Binding-site contacts:
Ligand atom O5 contacts residue ASN801 of chain 1.G at 2.3 Å (h-bond).
Ligand atom C5 contacts residue SER803 of chain 1.G at 3.7 Å.
Ligand atom C1 contacts residue ASN801 of chain 1.G at 1.4 Å.
Ligand atom O7 contacts residue ASN801 of chain 1.G at 4.0 Å.
Ligand atom C1 contacts residue SER803 of chain 1.G at 3.8 Å.
Ligand atom C7 contacts residue ASN801 of chain 1.G at 3.7 Å.
Ligand atom C3 contacts residue ASN801 of chain 1.G at 3.8 Å.
Ligand atom O5 contacts residue SER803 of chain 1.G at 3.8 Å.
Ligand atom N2 contacts residue ASN801 of chain 1.G at 3.0 Å (h-bond).
Ligand atom C6 contacts residue GLN804 of chain 1.G at 4.4 Å.
Ligand atom C5 contacts residue ASN801 of chain 1.G at 3.6 Å.
Ligand atom C6 contacts residue SER803 of chain 1.G at 4.3 Å.
Ligand atom O6 contacts residue ASN801 of chain 1.G at 4.5 Å.
Ligand atom C8 contacts residue GLN804 of chain 1.G at 4.4 Å.
Ligand atom C2 contacts residue ASN801 of chain 1.G at 2.5 Å.
Ligand atom C4 contacts residue ASN801 of chain 1.G at 4.2 Å.

The small molecule below binds the protein below.
Small molecule (SMILES): CC(=O)N[C@H]1[C@H](O[C@H]2[C@H](O)[C@@H](NC(C)=O)CO[C@@H]2CO)O[C@H](CO)[C@@H](O)[C@@H]1O

Sequence of chain 1.G:
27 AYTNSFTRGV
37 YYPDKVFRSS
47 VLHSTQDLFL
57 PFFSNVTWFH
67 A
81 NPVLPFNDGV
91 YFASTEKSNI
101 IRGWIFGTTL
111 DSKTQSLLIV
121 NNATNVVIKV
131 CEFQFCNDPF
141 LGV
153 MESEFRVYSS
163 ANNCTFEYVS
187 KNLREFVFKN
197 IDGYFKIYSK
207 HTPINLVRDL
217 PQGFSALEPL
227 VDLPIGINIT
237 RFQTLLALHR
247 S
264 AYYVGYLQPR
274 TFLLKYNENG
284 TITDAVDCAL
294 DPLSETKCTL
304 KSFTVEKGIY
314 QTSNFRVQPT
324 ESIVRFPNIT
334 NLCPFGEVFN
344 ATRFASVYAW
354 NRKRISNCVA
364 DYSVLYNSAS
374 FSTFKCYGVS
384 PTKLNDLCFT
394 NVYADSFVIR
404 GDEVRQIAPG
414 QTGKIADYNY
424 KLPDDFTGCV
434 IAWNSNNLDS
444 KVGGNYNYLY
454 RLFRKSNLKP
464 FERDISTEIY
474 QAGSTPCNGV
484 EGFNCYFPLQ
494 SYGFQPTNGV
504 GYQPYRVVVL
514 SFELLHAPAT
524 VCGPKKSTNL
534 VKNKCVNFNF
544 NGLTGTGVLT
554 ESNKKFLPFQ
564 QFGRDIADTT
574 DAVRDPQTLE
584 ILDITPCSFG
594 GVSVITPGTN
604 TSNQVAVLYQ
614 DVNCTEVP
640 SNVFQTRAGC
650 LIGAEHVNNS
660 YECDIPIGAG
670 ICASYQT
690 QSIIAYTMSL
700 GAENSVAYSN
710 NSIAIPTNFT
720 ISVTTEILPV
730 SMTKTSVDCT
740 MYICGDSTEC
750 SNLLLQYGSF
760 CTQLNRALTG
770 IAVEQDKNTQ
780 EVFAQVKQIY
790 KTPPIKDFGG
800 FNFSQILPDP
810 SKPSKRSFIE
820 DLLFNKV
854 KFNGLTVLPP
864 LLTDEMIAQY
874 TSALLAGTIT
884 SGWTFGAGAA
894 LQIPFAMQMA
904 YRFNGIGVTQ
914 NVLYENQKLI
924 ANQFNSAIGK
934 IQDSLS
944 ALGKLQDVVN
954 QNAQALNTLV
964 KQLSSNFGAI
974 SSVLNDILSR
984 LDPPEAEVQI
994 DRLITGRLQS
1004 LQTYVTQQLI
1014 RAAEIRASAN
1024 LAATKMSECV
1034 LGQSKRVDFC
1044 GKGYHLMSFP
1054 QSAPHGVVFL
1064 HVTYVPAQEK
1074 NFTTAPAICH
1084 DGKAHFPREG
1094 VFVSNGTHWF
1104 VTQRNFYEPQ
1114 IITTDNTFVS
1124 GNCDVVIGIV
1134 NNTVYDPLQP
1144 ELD